Sequence of chain 3.A:
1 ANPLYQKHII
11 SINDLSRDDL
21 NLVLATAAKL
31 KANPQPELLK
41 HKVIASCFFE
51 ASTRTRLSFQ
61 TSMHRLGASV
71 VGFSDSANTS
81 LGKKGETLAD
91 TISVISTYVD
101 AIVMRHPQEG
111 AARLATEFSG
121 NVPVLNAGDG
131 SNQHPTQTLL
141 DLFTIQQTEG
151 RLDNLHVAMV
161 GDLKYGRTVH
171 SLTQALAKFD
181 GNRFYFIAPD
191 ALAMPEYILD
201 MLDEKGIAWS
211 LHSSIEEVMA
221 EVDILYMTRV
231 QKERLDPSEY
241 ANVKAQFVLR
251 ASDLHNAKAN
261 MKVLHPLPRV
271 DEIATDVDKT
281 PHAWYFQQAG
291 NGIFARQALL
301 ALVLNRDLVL

Binding-site contacts:
Ligand atom O1P contacts residue PRO268 of chain 3.A at 4.2 Å.
Ligand atom P contacts residue SER80 of chain 1.A at 3.7 Å.
Ligand atom O1P contacts residue ARG105 of chain 3.A at 3.4 Å (salt-bridge).
Ligand atom O1 contacts residue GLC2 of chain 3.E at 3.6 Å.
Ligand atom P contacts residue THR55 of chain 3.A at 4.2 Å.
Ligand atom P contacts residue THR53 of chain 3.A at 4.0 Å.
Ligand atom C1P contacts residue LEU267 of chain 3.A at 3.1 Å (hydrophobic).
Ligand atom P contacts residue ARG105 of chain 3.A at 3.6 Å.
Ligand atom O2P contacts residue SER80 of chain 1.A at 3.0 Å (h-bond).
Ligand atom C1P contacts residue GLC2 of chain 3.E at 3.6 Å.
Ligand atom O1P contacts residue SER80 of chain 1.A at 3.5 Å (h-bond).
Ligand atom O3P contacts residue THR53 of chain 3.A at 3.8 Å.
Ligand atom O3P contacts residue ARG105 of chain 3.A at 2.6 Å (salt-bridge).
Ligand atom C1 contacts residue LEU267 of chain 3.A at 3.9 Å (hydrophobic).
Ligand atom N1 contacts residue PRO266 of chain 3.A at 3.4 Å (h-bond).
Ligand atom O2P contacts residue ARG54 of chain 3.A at 3.0 Å (salt-bridge).
Ligand atom N1 contacts residue GLN137 of chain 3.A at 2.6 Å (h-bond).
Ligand atom O1 contacts residue THR55 of chain 3.A at 2.8 Å (h-bond).
Ligand atom O1 contacts residue ARG105 of chain 3.A at 3.5 Å (salt-bridge).
Ligand atom O1P contacts residue LYS84 of chain 1.A at 3.4 Å.
Ligand atom P contacts residue ARG54 of chain 3.A at 3.9 Å.
Ligand atom P contacts residue SER52 of chain 3.A at 3.9 Å.
Ligand atom C1 contacts residue THR55 of chain 3.A at 3.5 Å.
Ligand atom O3P contacts residue SER52 of chain 3.A at 2.7 Å (h-bond).
Ligand atom O3P contacts residue ARG54 of chain 3.A at 3.9 Å.
Ligand atom O2P contacts residue THR53 of chain 3.A at 3.2 Å (h-bond).
Ligand atom C1 contacts residue GLC2 of chain 3.E at 3.5 Å.
Ligand atom O3P contacts residue THR55 of chain 3.A at 3.1 Å (h-bond).
Ligand atom C1P contacts residue ARG54 of chain 3.A at 3.5 Å.
Ligand atom C1P contacts residue PRO266 of chain 3.A at 4.2 Å (hydrophobic).
Ligand atom N1 contacts residue THR55 of chain 3.A at 4.2 Å.
Ligand atom N1 contacts residue HIS134 of chain 3.A at 3.6 Å.
Ligand atom O1 contacts residue HIS134 of chain 3.A at 3.1 Å (h-bond).
Ligand atom O2P contacts residue SER52 of chain 3.A at 4.2 Å.
Ligand atom O1P contacts residue GLC2 of chain 3.E at 3.7 Å.
Ligand atom C1 contacts residue HIS134 of chain 3.A at 3.8 Å.
Ligand atom O1 contacts residue GLN137 of chain 3.A at 3.9 Å.
Ligand atom N1 contacts residue LEU267 of chain 3.A at 3.6 Å.
Ligand atom C1 contacts residue GLN137 of chain 3.A at 3.6 Å.
Ligand atom N1 contacts residue GLC2 of chain 3.E at 3.7 Å.

Sequence of chain 1.A:
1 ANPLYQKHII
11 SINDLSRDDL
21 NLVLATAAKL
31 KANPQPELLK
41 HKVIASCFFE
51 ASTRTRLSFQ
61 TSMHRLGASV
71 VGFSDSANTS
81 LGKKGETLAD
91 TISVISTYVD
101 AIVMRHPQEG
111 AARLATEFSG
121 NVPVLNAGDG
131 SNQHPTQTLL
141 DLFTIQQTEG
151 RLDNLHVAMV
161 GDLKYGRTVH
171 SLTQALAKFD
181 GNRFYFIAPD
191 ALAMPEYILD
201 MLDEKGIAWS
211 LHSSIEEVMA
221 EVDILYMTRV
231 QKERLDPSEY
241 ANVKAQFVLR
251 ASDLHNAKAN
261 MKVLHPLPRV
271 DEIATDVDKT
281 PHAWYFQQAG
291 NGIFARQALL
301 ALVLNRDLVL

A protein and the small-molecule ligand that binds it are described below.
Small molecule (SMILES): NC(=O)CP(=O)(O)O